Sequence of chain 1.C:
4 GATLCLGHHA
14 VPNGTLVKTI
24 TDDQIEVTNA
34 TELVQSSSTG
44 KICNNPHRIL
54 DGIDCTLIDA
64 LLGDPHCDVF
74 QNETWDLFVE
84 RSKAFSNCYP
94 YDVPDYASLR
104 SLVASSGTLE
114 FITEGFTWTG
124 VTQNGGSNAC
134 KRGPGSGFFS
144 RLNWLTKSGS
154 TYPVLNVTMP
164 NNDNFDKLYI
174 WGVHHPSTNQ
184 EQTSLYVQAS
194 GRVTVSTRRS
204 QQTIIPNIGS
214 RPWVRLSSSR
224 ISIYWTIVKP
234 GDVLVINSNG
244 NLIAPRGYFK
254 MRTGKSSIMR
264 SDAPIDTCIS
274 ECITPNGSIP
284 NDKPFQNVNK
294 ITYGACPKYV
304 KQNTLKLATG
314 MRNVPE

The small molecule below binds the protein below.
Small molecule (SMILES): CC(=O)N[C@@H]1[C@@H](O)[C@H](O)[C@@H](CO)O[C@H]1O

Binding-site contacts:
Ligand atom C1 contacts residue ASN32 of chain 1.C at 1.5 Å.
Ligand atom C7 contacts residue ASN32 of chain 1.C at 3.2 Å.
Ligand atom C5 contacts residue ASN32 of chain 1.C at 3.7 Å.
Ligand atom C6 contacts residue ASN32 of chain 1.C at 4.0 Å.
Ligand atom C8 contacts residue ASN32 of chain 1.C at 3.5 Å.
Ligand atom N2 contacts residue ASN32 of chain 1.C at 2.7 Å (h-bond).
Ligand atom O7 contacts residue THR31 of chain 1.C at 3.9 Å.
Ligand atom C7 contacts residue THR31 of chain 1.C at 4.4 Å.
Ligand atom C4 contacts residue ASN32 of chain 1.C at 4.3 Å.
Ligand atom O7 contacts residue VAL14 of chain 1.C at 4.5 Å.
Ligand atom O7 contacts residue ASN32 of chain 1.C at 4.0 Å.
Ligand atom O5 contacts residue ASN32 of chain 1.C at 2.5 Å (h-bond).
Ligand atom C3 contacts residue ASN32 of chain 1.C at 3.8 Å.
Ligand atom C2 contacts residue ASN32 of chain 1.C at 2.5 Å.